Binding-site contacts:
Ligand atom O7 contacts residue ASN1066 of chain 1.A at 3.2 Å (h-bond).
Ligand atom C5 contacts residue ALA698 of chain 1.A at 4.3 Å (hydrophobic).
Ligand atom C6 contacts residue ALA698 of chain 1.A at 3.6 Å (hydrophobic).
Ligand atom C2 contacts residue ASN1066 of chain 1.A at 2.5 Å.
Ligand atom C5 contacts residue ASN1066 of chain 1.A at 3.7 Å.
Ligand atom C1 contacts residue GLN887 of chain 1.C at 4.2 Å.
Ligand atom C8 contacts residue LYS1065 of chain 1.A at 3.7 Å.
Ligand atom C8 contacts residue ASN1066 of chain 1.A at 3.8 Å.
Ligand atom C8 contacts residue GLU1064 of chain 1.A at 3.8 Å.
Ligand atom C3 contacts residue ASN1066 of chain 1.A at 3.8 Å.
Ligand atom C4 contacts residue ASN1066 of chain 1.A at 4.2 Å.
Ligand atom O5 contacts residue GLN887 of chain 1.C at 4.4 Å.
Ligand atom C7 contacts residue ASN1066 of chain 1.A at 3.2 Å.
Ligand atom C1 contacts residue ASN1066 of chain 1.A at 1.4 Å.
Ligand atom N2 contacts residue ASN1066 of chain 1.A at 2.9 Å (h-bond).
Ligand atom O5 contacts residue ASN1066 of chain 1.A at 2.4 Å (h-bond).

This protein binds this small molecule.
Small molecule (SMILES): CC(=O)N[C@@H]1[C@@H](O)[C@H](O)[C@@H](CO)O[C@H]1O

Sequence of chain 1.C:
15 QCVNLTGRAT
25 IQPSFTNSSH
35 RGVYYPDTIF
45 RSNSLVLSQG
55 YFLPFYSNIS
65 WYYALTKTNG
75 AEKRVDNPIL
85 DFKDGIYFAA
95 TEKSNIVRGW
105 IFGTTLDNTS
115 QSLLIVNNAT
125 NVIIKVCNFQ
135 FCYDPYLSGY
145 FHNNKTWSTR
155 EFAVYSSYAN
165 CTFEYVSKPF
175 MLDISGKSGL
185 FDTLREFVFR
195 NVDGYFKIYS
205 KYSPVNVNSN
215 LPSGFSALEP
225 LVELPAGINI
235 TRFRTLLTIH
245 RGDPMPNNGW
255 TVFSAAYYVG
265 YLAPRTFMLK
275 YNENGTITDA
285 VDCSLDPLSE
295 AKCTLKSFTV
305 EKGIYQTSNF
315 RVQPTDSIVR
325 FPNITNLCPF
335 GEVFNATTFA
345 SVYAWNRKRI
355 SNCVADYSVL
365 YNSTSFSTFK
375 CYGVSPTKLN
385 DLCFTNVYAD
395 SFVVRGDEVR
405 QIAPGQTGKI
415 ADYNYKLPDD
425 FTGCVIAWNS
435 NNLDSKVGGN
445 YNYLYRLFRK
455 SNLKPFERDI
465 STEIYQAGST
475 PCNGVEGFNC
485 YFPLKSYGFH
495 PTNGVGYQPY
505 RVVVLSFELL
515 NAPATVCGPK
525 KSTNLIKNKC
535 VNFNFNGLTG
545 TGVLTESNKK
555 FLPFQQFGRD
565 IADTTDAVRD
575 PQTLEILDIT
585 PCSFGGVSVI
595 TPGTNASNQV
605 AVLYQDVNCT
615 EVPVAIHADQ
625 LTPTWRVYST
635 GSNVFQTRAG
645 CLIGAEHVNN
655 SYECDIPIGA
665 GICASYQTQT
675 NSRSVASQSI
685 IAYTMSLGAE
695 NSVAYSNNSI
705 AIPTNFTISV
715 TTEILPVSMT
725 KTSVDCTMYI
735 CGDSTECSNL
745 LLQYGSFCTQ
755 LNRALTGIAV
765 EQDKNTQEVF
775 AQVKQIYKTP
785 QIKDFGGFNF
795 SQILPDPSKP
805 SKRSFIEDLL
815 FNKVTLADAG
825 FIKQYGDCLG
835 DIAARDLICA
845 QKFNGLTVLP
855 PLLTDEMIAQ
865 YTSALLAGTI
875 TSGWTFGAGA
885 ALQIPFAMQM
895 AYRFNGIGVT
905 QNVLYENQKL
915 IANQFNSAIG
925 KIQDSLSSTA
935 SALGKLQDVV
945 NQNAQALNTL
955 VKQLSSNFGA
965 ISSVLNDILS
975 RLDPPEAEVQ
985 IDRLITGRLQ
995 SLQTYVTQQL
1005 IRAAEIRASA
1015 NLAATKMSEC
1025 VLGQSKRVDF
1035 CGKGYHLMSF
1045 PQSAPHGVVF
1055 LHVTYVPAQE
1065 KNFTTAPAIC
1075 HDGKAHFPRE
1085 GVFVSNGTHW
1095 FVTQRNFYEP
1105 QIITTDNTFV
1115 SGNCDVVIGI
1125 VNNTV

Sequence of chain 1.A:
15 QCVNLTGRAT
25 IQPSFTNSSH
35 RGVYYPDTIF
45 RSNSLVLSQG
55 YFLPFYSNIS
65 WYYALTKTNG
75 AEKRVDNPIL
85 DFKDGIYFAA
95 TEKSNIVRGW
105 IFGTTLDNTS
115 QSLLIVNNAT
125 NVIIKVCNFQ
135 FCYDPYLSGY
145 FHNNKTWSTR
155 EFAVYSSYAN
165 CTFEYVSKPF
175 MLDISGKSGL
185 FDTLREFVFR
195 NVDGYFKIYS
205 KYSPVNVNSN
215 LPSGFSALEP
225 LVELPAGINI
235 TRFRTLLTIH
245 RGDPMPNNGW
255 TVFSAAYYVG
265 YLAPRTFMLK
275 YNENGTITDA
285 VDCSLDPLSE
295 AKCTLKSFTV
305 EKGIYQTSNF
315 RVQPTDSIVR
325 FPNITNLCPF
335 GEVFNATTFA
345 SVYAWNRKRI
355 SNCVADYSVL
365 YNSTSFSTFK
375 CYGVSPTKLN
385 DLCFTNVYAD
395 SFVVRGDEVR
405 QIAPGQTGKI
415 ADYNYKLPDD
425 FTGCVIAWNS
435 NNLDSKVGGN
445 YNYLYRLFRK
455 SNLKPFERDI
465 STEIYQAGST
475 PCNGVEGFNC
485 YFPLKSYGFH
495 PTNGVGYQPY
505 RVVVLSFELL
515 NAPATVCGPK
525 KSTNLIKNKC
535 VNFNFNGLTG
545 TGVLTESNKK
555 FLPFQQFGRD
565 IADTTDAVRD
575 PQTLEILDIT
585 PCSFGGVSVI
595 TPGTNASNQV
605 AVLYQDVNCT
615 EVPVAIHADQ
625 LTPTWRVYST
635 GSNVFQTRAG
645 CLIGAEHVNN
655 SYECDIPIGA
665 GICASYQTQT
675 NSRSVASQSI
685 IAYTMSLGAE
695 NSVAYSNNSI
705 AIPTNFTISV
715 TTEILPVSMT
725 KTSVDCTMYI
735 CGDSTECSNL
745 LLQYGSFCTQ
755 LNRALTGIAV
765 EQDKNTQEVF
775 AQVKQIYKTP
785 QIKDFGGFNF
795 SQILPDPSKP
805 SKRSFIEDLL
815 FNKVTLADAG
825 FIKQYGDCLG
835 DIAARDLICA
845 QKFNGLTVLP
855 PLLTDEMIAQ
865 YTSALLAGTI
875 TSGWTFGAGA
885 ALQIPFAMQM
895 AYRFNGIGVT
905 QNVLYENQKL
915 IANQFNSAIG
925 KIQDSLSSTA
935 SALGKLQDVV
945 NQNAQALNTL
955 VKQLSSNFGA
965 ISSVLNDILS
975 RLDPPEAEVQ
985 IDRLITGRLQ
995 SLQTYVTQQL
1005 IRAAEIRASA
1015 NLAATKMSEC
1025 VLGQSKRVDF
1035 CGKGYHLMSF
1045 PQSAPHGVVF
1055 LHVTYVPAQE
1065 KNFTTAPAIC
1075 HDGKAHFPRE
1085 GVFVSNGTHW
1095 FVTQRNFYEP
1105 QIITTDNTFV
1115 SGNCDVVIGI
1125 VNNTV